A protein and the small-molecule ligand that binds it are described below.
Small molecule (SMILES): CC(=O)N[C@@H]1[C@@H](O)[C@H](O)[C@@H](CO)O[C@H]1O

Binding-site contacts:
Ligand atom N2 contacts residue GLU36 of chain 1.A at 4.4 Å.
Ligand atom C8 contacts residue GLU36 of chain 1.A at 3.2 Å.
Ligand atom O7 contacts residue ASN47 of chain 1.A at 3.8 Å.
Ligand atom C2 contacts residue ASN47 of chain 1.A at 2.7 Å.
Ligand atom N2 contacts residue ASN47 of chain 1.A at 3.0 Å (h-bond).
Ligand atom C1 contacts residue ASN47 of chain 1.A at 1.4 Å.
Ligand atom C8 contacts residue ASN47 of chain 1.A at 3.7 Å.
Ligand atom O5 contacts residue ASN47 of chain 1.A at 2.4 Å (h-bond).
Ligand atom C4 contacts residue ASN47 of chain 1.A at 4.3 Å.
Ligand atom C7 contacts residue ASN47 of chain 1.A at 3.3 Å.
Ligand atom C7 contacts residue GLU36 of chain 1.A at 4.3 Å.
Ligand atom C5 contacts residue ASN47 of chain 1.A at 3.6 Å.
Ligand atom C3 contacts residue ASN47 of chain 1.A at 4.0 Å.

Sequence of chain 1.A:
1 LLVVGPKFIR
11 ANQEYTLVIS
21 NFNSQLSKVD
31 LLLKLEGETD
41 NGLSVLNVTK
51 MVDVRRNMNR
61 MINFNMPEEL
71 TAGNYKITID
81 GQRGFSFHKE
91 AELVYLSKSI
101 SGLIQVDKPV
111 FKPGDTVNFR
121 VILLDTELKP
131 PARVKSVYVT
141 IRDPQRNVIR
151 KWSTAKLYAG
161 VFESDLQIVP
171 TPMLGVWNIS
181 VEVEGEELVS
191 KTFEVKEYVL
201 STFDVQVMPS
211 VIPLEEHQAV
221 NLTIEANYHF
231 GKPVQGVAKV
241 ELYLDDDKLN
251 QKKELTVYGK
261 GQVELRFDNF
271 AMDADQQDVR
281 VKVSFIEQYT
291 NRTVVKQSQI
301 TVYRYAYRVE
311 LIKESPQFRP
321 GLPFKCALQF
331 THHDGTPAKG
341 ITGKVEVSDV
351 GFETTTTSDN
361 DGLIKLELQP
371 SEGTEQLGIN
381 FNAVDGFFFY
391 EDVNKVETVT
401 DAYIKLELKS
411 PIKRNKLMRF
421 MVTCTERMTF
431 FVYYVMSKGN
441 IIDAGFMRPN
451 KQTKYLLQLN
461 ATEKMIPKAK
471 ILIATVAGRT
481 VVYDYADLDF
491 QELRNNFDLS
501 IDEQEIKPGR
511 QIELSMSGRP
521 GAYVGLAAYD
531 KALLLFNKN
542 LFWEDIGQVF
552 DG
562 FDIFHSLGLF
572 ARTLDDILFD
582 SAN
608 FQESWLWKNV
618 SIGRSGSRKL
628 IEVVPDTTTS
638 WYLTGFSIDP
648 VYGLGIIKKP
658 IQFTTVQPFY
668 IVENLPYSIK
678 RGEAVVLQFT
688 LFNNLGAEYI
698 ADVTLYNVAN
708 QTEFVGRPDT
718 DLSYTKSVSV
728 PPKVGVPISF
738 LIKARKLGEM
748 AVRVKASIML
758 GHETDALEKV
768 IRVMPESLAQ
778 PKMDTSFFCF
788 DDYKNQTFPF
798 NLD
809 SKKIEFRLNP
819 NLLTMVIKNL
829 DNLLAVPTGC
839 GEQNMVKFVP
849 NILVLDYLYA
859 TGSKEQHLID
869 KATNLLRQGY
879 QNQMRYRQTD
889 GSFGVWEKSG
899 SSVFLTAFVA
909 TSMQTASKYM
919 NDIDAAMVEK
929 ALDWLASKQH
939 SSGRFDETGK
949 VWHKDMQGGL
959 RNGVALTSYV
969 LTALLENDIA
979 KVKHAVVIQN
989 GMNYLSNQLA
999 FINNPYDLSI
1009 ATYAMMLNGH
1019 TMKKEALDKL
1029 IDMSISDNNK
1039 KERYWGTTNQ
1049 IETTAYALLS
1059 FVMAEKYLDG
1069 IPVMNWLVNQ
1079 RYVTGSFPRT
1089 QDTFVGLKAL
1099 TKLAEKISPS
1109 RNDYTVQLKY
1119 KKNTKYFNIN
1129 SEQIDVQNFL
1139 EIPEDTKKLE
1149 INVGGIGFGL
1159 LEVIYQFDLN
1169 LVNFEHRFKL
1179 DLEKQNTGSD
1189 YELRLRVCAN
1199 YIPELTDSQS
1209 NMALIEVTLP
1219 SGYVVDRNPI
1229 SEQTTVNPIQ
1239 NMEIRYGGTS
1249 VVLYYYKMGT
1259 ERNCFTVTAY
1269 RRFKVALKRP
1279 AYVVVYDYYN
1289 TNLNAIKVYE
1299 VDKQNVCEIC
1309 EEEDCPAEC